Binding-site contacts:
Ligand atom C5 contacts residue CYS187 of chain 1.D at 3.6 Å (hydrophobic).
Ligand atom C9 contacts residue TRP143 of chain 1.D at 3.7 Å (hydrophobic).
Ligand atom C8 contacts residue MET114 of chain 1.E at 3.5 Å (hydrophobic).
Ligand atom C8 contacts residue TRP143 of chain 1.D at 3.2 Å (hydrophobic).
Ligand atom C4 contacts residue CYS187 of chain 1.D at 4.2 Å (hydrophobic).
Ligand atom N1 contacts residue TYR89 of chain 1.D at 2.9 Å (h-bond).
Ligand atom C5 contacts residue TRP143 of chain 1.D at 4.2 Å (hydrophobic).
Ligand atom C4 contacts residue TYR185 of chain 1.D at 3.8 Å (hydrophobic).
Ligand atom C10 contacts residue LEU112 of chain 1.E at 3.5 Å (hydrophobic).
Ligand atom C2 contacts residue TYR89 of chain 1.D at 3.4 Å (hydrophobic).
Ligand atom C9 contacts residue TYR192 of chain 1.D at 4.1 Å (hydrophobic).
Ligand atom C9 contacts residue MET114 of chain 1.E at 4.1 Å (hydrophobic).
Ligand atom C7 contacts residue THR144 of chain 1.D at 4.3 Å.
Ligand atom C6 contacts residue ARG104 of chain 1.E at 4.0 Å.
Ligand atom C1 contacts residue TRP143 of chain 1.D at 3.2 Å (hydrophobic).
Ligand atom C4 contacts residue TYR192 of chain 1.D at 3.7 Å (hydrophobic).
Ligand atom C3 contacts residue TYR185 of chain 1.D at 3.4 Å (hydrophobic).
Ligand atom N2 contacts residue TRP143 of chain 1.D at 3.2 Å (h-bond).
Ligand atom N3 contacts residue MET114 of chain 1.E at 3.7 Å.
Ligand atom N1 contacts residue SER142 of chain 1.D at 3.9 Å.
Ligand atom C6 contacts residue LEU112 of chain 1.E at 3.8 Å (hydrophobic).
Ligand atom C5 contacts residue MET114 of chain 1.E at 3.4 Å (hydrophobic).
Ligand atom C9 contacts residue CYS187 of chain 1.D at 4.2 Å (hydrophobic).
Ligand atom C3 contacts residue TYR192 of chain 1.D at 3.8 Å (hydrophobic).
Ligand atom N3 contacts residue THR144 of chain 1.D at 3.9 Å.
Ligand atom C7 contacts residue TRP143 of chain 1.D at 3.6 Å (hydrophobic).
Ligand atom C9 contacts residue CYS188 of chain 1.D at 4.0 Å (hydrophobic).
Ligand atom N2 contacts residue MET114 of chain 1.E at 3.4 Å.
Ligand atom C6 contacts residue THR144 of chain 1.D at 4.0 Å.
Ligand atom C4 contacts residue TRP143 of chain 1.D at 4.0 Å (hydrophobic).
Ligand atom C10 contacts residue ARG104 of chain 1.E at 4.1 Å.
Ligand atom C3 contacts residue TRP143 of chain 1.D at 3.9 Å (hydrophobic).
Ligand atom C3 contacts residue TYR89 of chain 1.D at 3.3 Å (hydrophobic).
Ligand atom C1 contacts residue MET114 of chain 1.E at 4.0 Å (hydrophobic).
Ligand atom C9 contacts residue LEU112 of chain 1.E at 4.2 Å (hydrophobic).
Ligand atom N3 contacts residue TRP143 of chain 1.D at 4.2 Å.
Ligand atom C2 contacts residue TRP143 of chain 1.D at 3.3 Å (hydrophobic).
Ligand atom N1 contacts residue TRP143 of chain 1.D at 2.8 Å (h-bond).
Ligand atom C2 contacts residue TRP53 of chain 1.E at 4.2 Å (hydrophobic).
Ligand atom C7 contacts residue MET114 of chain 1.E at 3.7 Å (hydrophobic).

Sequence of chain 1.D:
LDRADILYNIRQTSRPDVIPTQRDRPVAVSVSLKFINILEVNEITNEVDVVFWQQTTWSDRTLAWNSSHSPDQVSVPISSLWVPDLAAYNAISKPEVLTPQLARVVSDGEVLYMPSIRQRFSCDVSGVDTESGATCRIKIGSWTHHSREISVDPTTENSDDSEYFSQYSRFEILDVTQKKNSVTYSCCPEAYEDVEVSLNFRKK

This protein binds this small molecule.
Small molecule (SMILES): c1cncc(N2CCCNCC2)c1

Sequence of chain 1.E:
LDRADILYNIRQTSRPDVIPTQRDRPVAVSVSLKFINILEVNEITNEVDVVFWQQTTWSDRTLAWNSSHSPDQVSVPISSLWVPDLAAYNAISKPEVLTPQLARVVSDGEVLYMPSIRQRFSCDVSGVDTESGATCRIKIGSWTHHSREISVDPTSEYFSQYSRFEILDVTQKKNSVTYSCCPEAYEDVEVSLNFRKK